The small molecule below binds the protein below.
Small molecule (SMILES): CC(=O)N[C@@H]1[C@@H](O)[C@H](O)[C@@H](CO)O[C@H]1O

Binding-site contacts:
Ligand atom N2 contacts residue ASN11 of chain 1.N at 3.0 Å (h-bond).
Ligand atom C1 contacts residue ASN11 of chain 1.N at 3.3 Å.
Ligand atom C8 contacts residue ASN11 of chain 1.N at 3.4 Å.
Ligand atom C7 contacts residue ASN11 of chain 1.N at 3.0 Å.
Ligand atom O7 contacts residue ASN11 of chain 1.N at 3.5 Å (h-bond).
Ligand atom C2 contacts residue ASN11 of chain 1.N at 3.5 Å.

Sequence of chain 1.N:
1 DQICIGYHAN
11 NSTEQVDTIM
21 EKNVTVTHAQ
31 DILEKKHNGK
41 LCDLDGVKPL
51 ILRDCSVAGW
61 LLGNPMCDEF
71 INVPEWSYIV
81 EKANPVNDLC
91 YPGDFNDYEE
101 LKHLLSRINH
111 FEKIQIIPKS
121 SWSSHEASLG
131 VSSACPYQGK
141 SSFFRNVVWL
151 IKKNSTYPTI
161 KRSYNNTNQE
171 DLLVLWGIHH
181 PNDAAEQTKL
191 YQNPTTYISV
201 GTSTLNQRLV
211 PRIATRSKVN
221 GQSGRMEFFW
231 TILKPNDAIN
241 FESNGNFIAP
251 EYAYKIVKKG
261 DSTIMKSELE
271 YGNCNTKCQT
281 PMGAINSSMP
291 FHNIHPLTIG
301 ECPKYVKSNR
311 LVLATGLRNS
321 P